The protein below binds the small molecule below.
Small molecule (SMILES): O=C1c2c(O)c(=O)ccn2N([C@@H]2c3ccccc3SCc3c2ccc(F)c3F)[C@@H]2COCCN12

Sequence of chain 5.A:
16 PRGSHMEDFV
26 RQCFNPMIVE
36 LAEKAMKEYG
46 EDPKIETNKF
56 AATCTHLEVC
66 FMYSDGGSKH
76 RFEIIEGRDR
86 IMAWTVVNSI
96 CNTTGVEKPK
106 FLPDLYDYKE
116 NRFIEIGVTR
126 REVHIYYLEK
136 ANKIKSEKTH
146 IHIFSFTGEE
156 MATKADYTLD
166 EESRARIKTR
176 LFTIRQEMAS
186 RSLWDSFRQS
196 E

Binding-site contacts:
Ligand atom O3 contacts residue GLU81 of chain 5.A at 2.9 Å (salt-bridge).
Ligand atom C19 contacts residue THR58 of chain 5.A at 3.8 Å.
Ligand atom O1 contacts residue MN1 of chain 5.D at 2.0 Å.
Ligand atom F2 contacts residue MET41 of chain 5.A at 3.3 Å.
Ligand atom O2 contacts residue GLU81 of chain 5.A at 3.7 Å.
Ligand atom O1 contacts residue ILE121 of chain 5.A at 3.0 Å (h-bond).
Ligand atom C18 contacts residue THR58 of chain 5.A at 3.7 Å.
Ligand atom C9 contacts residue TYR44 of chain 5.A at 3.4 Å (hydrophobic).
Ligand atom O1 contacts residue LYS135 of chain 5.A at 3.2 Å (salt-bridge).
Ligand atom O2 contacts residue MN1 of chain 5.E at 2.1 Å.
Ligand atom C1 contacts residue GLU120 of chain 5.A at 3.3 Å.
Ligand atom C1 contacts residue MN1 of chain 5.D at 2.8 Å.
Ligand atom C6 contacts residue MN1 of chain 5.E at 3.0 Å.
Ligand atom C22 contacts residue ALA40 of chain 5.A at 3.7 Å (hydrophobic).
Ligand atom C17 contacts residue THR58 of chain 5.A at 3.8 Å.
Ligand atom O2 contacts residue ASP109 of chain 5.A at 3.1 Å (salt-bridge).
Ligand atom C6 contacts residue GLU81 of chain 5.A at 3.7 Å.
Ligand atom C23 contacts residue TYR44 of chain 5.A at 3.8 Å (hydrophobic).
Ligand atom F1 contacts residue GLU46 of chain 5.A at 3.7 Å.
Ligand atom C22 contacts residue TYR44 of chain 5.A at 3.5 Å (hydrophobic).
Ligand atom O2 contacts residue GLU120 of chain 5.A at 3.0 Å (salt-bridge).
Ligand atom C2 contacts residue TYR131 of chain 5.A at 3.7 Å (hydrophobic).
Ligand atom O2 contacts residue HIS61 of chain 5.A at 3.4 Å.
Ligand atom C1 contacts residue HIS61 of chain 5.A at 3.8 Å.
Ligand atom C5 contacts residue MN1 of chain 5.E at 3.2 Å.
Ligand atom O3 contacts residue MN1 of chain 5.E at 1.9 Å.
Ligand atom O1 contacts residue HIS61 of chain 5.A at 3.2 Å (h-bond).
Ligand atom F2 contacts residue GLU46 of chain 5.A at 3.2 Å.
Ligand atom S3 contacts residue LYS54 of chain 5.A at 3.7 Å.
Ligand atom F1 contacts residue LYS54 of chain 5.A at 3.4 Å.
Ligand atom C10 contacts residue TYR44 of chain 5.A at 3.6 Å (hydrophobic).
Ligand atom C4 contacts residue MN1 of chain 5.E at 3.6 Å.
Ligand atom O1 contacts residue GLU120 of chain 5.A at 2.6 Å (salt-bridge).
Ligand atom C5 contacts residue MN1 of chain 5.D at 3.0 Å.
Ligand atom C1 contacts residue LYS135 of chain 5.A at 3.5 Å.
Ligand atom C19 contacts residue HIS61 of chain 5.A at 3.5 Å.
Ligand atom C5 contacts residue GLU120 of chain 5.A at 3.5 Å.
Ligand atom F2 contacts residue TYR44 of chain 5.A at 3.2 Å.
Ligand atom O2 contacts residue MN1 of chain 5.D at 2.4 Å.
Ligand atom C2 contacts residue LYS135 of chain 5.A at 3.8 Å.